Sequence of chain 1.B:
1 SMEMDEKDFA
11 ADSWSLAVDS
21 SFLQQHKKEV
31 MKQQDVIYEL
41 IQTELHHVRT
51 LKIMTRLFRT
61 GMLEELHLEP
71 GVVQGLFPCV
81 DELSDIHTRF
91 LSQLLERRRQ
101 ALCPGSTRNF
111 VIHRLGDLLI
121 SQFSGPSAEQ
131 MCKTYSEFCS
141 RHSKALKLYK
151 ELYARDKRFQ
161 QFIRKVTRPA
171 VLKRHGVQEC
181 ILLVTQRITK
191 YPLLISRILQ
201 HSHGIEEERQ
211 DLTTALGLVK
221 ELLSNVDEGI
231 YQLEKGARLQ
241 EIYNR

The protein below binds the small molecule below.
Small molecule (SMILES): COc1ccc2[nH]ccc2n1

Sequence of chain 1.A:
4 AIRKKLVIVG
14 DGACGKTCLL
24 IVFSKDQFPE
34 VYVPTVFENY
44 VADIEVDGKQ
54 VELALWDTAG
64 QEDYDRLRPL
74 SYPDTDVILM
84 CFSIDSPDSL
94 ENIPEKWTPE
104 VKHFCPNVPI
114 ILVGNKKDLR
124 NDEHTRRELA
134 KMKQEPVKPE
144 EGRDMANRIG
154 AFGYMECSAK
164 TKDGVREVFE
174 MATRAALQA

Binding-site contacts:
Ligand atom C05 contacts residue LEU193 of chain 1.B at 4.4 Å (hydrophobic).
Ligand atom C06 contacts residue ARG197 of chain 1.B at 3.9 Å.
Ligand atom C09 contacts residue GLN200 of chain 1.B at 3.2 Å.
Ligand atom C08 contacts residue GLN200 of chain 1.B at 4.3 Å.
Ligand atom C10 contacts residue GLN200 of chain 1.B at 4.2 Å.
Ligand atom C05 contacts residue THR38 of chain 1.A at 3.5 Å.
Ligand atom C08 contacts residue SER196 of chain 1.B at 3.3 Å.
Ligand atom C04 contacts residue THR38 of chain 1.A at 3.8 Å.
Ligand atom C08 contacts residue ARG197 of chain 1.B at 3.6 Å.
Ligand atom C01 contacts residue VAL36 of chain 1.A at 4.3 Å (hydrophobic).
Ligand atom N11 contacts residue GLN200 of chain 1.B at 4.5 Å.
Ligand atom N07 contacts residue LEU193 of chain 1.B at 3.4 Å (h-bond).
Ligand atom N07 contacts residue SER196 of chain 1.B at 4.0 Å.
Ligand atom C01 contacts residue PRO37 of chain 1.A at 4.0 Å (hydrophobic).
Ligand atom N11 contacts residue ARG197 of chain 1.B at 3.6 Å.
Ligand atom C01 contacts residue ARG197 of chain 1.B at 3.7 Å.
Ligand atom O02 contacts residue ARG197 of chain 1.B at 3.7 Å.
Ligand atom N07 contacts residue ARG197 of chain 1.B at 4.0 Å.
Ligand atom C06 contacts residue THR38 of chain 1.A at 4.2 Å.
Ligand atom C06 contacts residue LEU193 of chain 1.B at 4.0 Å (hydrophobic).
Ligand atom C03 contacts residue ARG197 of chain 1.B at 3.7 Å.
Ligand atom C10 contacts residue ARG197 of chain 1.B at 3.7 Å.
Ligand atom C01 contacts residue THR38 of chain 1.A at 4.4 Å.
Ligand atom C09 contacts residue SER196 of chain 1.B at 4.4 Å.
Ligand atom C09 contacts residue ARG197 of chain 1.B at 3.7 Å.
Ligand atom C04 contacts residue ARG197 of chain 1.B at 4.2 Å.
Ligand atom C08 contacts residue LEU193 of chain 1.B at 4.1 Å (hydrophobic).